A small-molecule ligand and the protein it binds are described below.
Small molecule (SMILES): CC(=O)N[C@H]1[C@H](O[C@H]2[C@H](O)[C@@H](NC(C)=O)CO[C@@H]2CO)O[C@H](CO)[C@@H](O[C@@H]2O[C@H](CO[C@H]3O[C@H](CO[C@H]4O[C@H](CO)[C@@H](O)[C@H](O)[C@@H]4O[C@H]4O[C@H](CO)[C@@H](O)[C@H](O)[C@@H]4O)[C@@H](O)[C@H](O[C@H]4O[C@H](CO)[C@@H](O)[C@H](O)[C@@H]4O)[C@@H]3O)[C@@H](O)[C@]3(O[C@@H]3[C@H]3O[C@@H](O)[C@@H](O)[C@@H](O)[C@@H]3O)[C@@H]2O)[C@@H]1O

Sequence of chain 1.A:
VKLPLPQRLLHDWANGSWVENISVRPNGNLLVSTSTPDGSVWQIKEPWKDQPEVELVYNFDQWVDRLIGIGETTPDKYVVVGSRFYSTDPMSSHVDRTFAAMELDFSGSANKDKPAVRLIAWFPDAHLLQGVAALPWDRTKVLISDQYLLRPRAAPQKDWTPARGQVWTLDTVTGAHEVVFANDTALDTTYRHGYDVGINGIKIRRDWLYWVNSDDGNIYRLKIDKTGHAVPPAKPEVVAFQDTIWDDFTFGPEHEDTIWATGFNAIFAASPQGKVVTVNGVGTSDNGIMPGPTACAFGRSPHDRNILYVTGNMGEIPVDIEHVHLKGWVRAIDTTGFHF

Binding-site contacts:
Ligand atom O6 contacts residue ASP173 of chain 1.A at 3.6 Å.
Ligand atom O4 contacts residue PRO172 of chain 1.A at 4.2 Å.
Ligand atom O4 contacts residue ASP173 of chain 1.A at 3.5 Å (salt-bridge).
Ligand atom C2 contacts residue ASN231 of chain 1.A at 2.5 Å.
Ligand atom N2 contacts residue ASN231 of chain 1.A at 3.0 Å (h-bond).
Ligand atom N2 contacts residue ALA230 of chain 1.A at 3.8 Å.
Ligand atom O3 contacts residue ASP173 of chain 1.A at 4.3 Å.
Ligand atom C2 contacts residue LEU198 of chain 1.A at 4.2 Å (hydrophobic).
Ligand atom C3 contacts residue HIS175 of chain 1.A at 3.9 Å.
Ligand atom O2 contacts residue HIS175 of chain 1.A at 2.9 Å (h-bond).
Ligand atom C7 contacts residue ALA230 of chain 1.A at 4.1 Å (hydrophobic).
Ligand atom C7 contacts residue ASN231 of chain 1.A at 3.7 Å.
Ligand atom C6 contacts residue ARG199 of chain 1.A at 3.9 Å.
Ligand atom O3 contacts residue HIS175 of chain 1.A at 3.0 Å (h-bond).
Ligand atom C6 contacts residue ASP173 of chain 1.A at 3.5 Å.
Ligand atom C4 contacts residue HIS175 of chain 1.A at 4.4 Å.
Ligand atom O4 contacts residue ARG145 of chain 1.A at 3.7 Å.
Ligand atom O3 contacts residue LEU198 of chain 1.A at 4.2 Å.
Ligand atom C2 contacts residue HIS175 of chain 1.A at 3.9 Å.
Ligand atom O4 contacts residue ARG199 of chain 1.A at 2.8 Å (salt-bridge).
Ligand atom O7 contacts residue ASN231 of chain 1.A at 4.0 Å.
Ligand atom O2 contacts residue LEU198 of chain 1.A at 4.2 Å.
Ligand atom C8 contacts residue ALA230 of chain 1.A at 3.7 Å (hydrophobic).
Ligand atom C4 contacts residue ARG199 of chain 1.A at 3.7 Å.
Ligand atom C1 contacts residue ASN231 of chain 1.A at 1.4 Å.
Ligand atom C4 contacts residue ASP173 of chain 1.A at 3.9 Å.
Ligand atom C5 contacts residue ARG199 of chain 1.A at 4.4 Å.
Ligand atom C5 contacts residue ASP173 of chain 1.A at 4.5 Å.
Ligand atom C4 contacts residue ASN231 of chain 1.A at 4.2 Å.
Ligand atom O5 contacts residue ASN231 of chain 1.A at 2.3 Å (h-bond).
Ligand atom C3 contacts residue ASN231 of chain 1.A at 3.8 Å.
Ligand atom O6 contacts residue ARG199 of chain 1.A at 3.7 Å.
Ligand atom C8 contacts residue VAL227 of chain 1.A at 3.9 Å (hydrophobic).
Ligand atom C5 contacts residue ASN231 of chain 1.A at 3.6 Å.